The protein below binds the small molecule below.
Small molecule (SMILES): CC(=O)N[C@@H]1[C@@H](O)[C@H](O)[C@@H](CO)O[C@H]1O

Sequence of chain 1.D:
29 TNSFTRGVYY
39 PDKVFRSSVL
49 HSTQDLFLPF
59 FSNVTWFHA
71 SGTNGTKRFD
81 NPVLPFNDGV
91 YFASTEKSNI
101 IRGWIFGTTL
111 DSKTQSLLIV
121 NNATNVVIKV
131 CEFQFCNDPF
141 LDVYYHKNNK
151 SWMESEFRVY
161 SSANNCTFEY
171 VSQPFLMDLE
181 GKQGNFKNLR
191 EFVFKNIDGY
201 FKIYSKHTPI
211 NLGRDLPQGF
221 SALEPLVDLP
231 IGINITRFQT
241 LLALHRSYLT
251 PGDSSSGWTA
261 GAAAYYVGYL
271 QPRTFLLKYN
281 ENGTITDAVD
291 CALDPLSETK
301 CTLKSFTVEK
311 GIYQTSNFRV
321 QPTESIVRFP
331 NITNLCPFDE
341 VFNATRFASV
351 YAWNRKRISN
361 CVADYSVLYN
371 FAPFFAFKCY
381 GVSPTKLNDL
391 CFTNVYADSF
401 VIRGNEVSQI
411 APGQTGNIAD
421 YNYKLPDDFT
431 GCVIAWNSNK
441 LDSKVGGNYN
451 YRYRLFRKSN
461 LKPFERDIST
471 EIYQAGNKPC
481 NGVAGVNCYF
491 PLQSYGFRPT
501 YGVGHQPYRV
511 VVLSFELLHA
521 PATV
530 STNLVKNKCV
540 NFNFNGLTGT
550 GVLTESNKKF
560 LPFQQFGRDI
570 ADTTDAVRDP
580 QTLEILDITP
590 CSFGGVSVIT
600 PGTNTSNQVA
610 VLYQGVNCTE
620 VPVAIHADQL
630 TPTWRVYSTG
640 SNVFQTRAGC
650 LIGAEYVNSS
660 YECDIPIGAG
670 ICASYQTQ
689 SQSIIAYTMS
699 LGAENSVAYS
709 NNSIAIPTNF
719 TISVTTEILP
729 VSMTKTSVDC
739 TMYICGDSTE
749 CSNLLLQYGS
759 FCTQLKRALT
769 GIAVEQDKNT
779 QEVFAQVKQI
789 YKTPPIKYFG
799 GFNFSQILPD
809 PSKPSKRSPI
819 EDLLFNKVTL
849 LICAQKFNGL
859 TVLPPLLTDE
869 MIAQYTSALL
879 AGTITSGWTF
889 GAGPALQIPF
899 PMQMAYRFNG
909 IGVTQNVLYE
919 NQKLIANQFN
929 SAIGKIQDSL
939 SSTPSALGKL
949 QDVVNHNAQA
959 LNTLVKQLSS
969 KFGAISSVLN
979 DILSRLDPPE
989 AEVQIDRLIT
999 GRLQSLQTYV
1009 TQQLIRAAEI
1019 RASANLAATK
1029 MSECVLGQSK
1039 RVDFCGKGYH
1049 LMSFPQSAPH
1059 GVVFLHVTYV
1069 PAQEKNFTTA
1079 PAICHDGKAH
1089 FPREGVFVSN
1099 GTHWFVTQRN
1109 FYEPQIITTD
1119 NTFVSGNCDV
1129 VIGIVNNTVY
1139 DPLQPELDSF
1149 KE

Binding-site contacts:
Ligand atom C7 contacts residue THR618 of chain 1.D at 3.7 Å.
Ligand atom C7 contacts residue GLN644 of chain 1.D at 4.4 Å.
Ligand atom C1 contacts residue THR618 of chain 1.D at 3.3 Å.
Ligand atom O5 contacts residue THR618 of chain 1.D at 3.3 Å (h-bond).
Ligand atom C2 contacts residue THR618 of chain 1.D at 3.7 Å.
Ligand atom C7 contacts residue ASN616 of chain 1.D at 3.0 Å.
Ligand atom N2 contacts residue THR618 of chain 1.D at 2.9 Å (h-bond).
Ligand atom C1 contacts residue GLU619 of chain 1.D at 4.2 Å.
Ligand atom C2 contacts residue ASN616 of chain 1.D at 2.5 Å.
Ligand atom C1 contacts residue ASN616 of chain 1.D at 1.4 Å.
Ligand atom C5 contacts residue THR618 of chain 1.D at 4.4 Å.
Ligand atom O5 contacts residue ASN616 of chain 1.D at 2.5 Å (h-bond).
Ligand atom N2 contacts residue ASN616 of chain 1.D at 2.8 Å (h-bond).
Ligand atom O5 contacts residue GLU619 of chain 1.D at 3.5 Å.
Ligand atom C8 contacts residue GLN644 of chain 1.D at 3.8 Å.
Ligand atom C8 contacts residue ASN616 of chain 1.D at 4.0 Å.
Ligand atom O7 contacts residue THR618 of chain 1.D at 4.5 Å.
Ligand atom O6 contacts residue GLU619 of chain 1.D at 2.9 Å (salt-bridge).
Ligand atom C3 contacts residue ASN616 of chain 1.D at 3.8 Å.
Ligand atom C6 contacts residue GLU619 of chain 1.D at 3.4 Å.
Ligand atom O7 contacts residue ASN616 of chain 1.D at 3.1 Å (h-bond).
Ligand atom C5 contacts residue GLU619 of chain 1.D at 3.9 Å.
Ligand atom C5 contacts residue ASN616 of chain 1.D at 3.3 Å.
Ligand atom C8 contacts residue THR618 of chain 1.D at 4.0 Å.
Ligand atom C4 contacts residue ASN616 of chain 1.D at 4.0 Å.
Ligand atom C6 contacts residue ASN616 of chain 1.D at 3.2 Å.